The small molecule below binds the protein below.
Small molecule (SMILES): Cc1cc(-c2n[nH]c(CCNC(=O)c3cc(-c4ccc(F)cc4)cc(O)c3O)n2)ccn1

Binding-site contacts:
Ligand atom N5 contacts residue GLU90 of chain 1.A at 2.7 Å (salt-bridge).
Ligand atom N3 contacts residue GLY66 of chain 1.A at 3.4 Å.
Ligand atom N16 contacts residue ALA118 of chain 1.A at 3.5 Å.
Ligand atom N4 contacts residue TRP143 of chain 1.A at 3.5 Å.
Ligand atom O23 contacts residue LYS144 of chain 1.A at 3.0 Å (salt-bridge).
Ligand atom C32 contacts residue GLY117 of chain 1.A at 2.7 Å.
Ligand atom C25 contacts residue ASP141 of chain 1.A at 3.4 Å.
Ligand atom C11 contacts residue GLU199 of chain 1.A at 3.1 Å.
Ligand atom O24 contacts residue ASN170 of chain 1.A at 2.8 Å (h-bond).
Ligand atom O24 contacts residue MG1 of chain 1.B at 2.1 Å.
Ligand atom O23 contacts residue ASN170 of chain 1.A at 2.9 Å (h-bond).
Ligand atom N3 contacts residue GLU90 of chain 1.A at 2.7 Å (salt-bridge).
Ligand atom C17 contacts residue ILE91 of chain 1.A at 3.5 Å (hydrophobic).
Ligand atom C25 contacts residue HIS142 of chain 1.A at 3.4 Å.
Ligand atom N19 contacts residue MET40 of chain 1.A at 3.6 Å (h-bond).
Ligand atom C13 contacts residue HIS142 of chain 1.A at 3.4 Å.
Ligand atom C11 contacts residue ASN170 of chain 1.A at 3.2 Å.
Ligand atom C11 contacts residue MG1 of chain 1.B at 2.9 Å.
Ligand atom C6 contacts residue MG1 of chain 1.B at 2.9 Å.
Ligand atom C32 contacts residue MET89 of chain 1.A at 3.4 Å (hydrophobic).
Ligand atom C6 contacts residue LYS144 of chain 1.A at 3.6 Å.
Ligand atom C32 contacts residue SER119 of chain 1.A at 3.0 Å.
Ligand atom O23 contacts residue MG1 of chain 1.B at 2.1 Å.
Ligand atom C2 contacts residue HIS142 of chain 1.A at 3.5 Å.
Ligand atom C32 contacts residue ALA118 of chain 1.A at 3.5 Å (hydrophobic).
Ligand atom C22 contacts residue GLY117 of chain 1.A at 3.5 Å.
Ligand atom C12 contacts residue GLU199 of chain 1.A at 3.3 Å.
Ligand atom N16 contacts residue SER119 of chain 1.A at 2.9 Å (h-bond).
Ligand atom N4 contacts residue HIS142 of chain 1.A at 3.2 Å.
Ligand atom O24 contacts residue ASP169 of chain 1.A at 3.2 Å (salt-bridge).
Ligand atom O23 contacts residue ASP141 of chain 1.A at 2.9 Å (salt-bridge).
Ligand atom C12 contacts residue ASN170 of chain 1.A at 3.5 Å.
Ligand atom C31 contacts residue HIS142 of chain 1.A at 3.6 Å.
Ligand atom C1 contacts residue MET40 of chain 1.A at 3.5 Å (hydrophobic).
Ligand atom O24 contacts residue GLU199 of chain 1.A at 2.5 Å (salt-bridge).
Ligand atom C9 contacts residue LYS144 of chain 1.A at 3.6 Å.
Ligand atom C6 contacts residue ASN170 of chain 1.A at 3.2 Å.
Ligand atom N19 contacts residue LYS144 of chain 1.A at 3.4 Å (salt-bridge).
Ligand atom C22 contacts residue SER119 of chain 1.A at 3.3 Å.
Ligand atom C9 contacts residue MET40 of chain 1.A at 3.4 Å (hydrophobic).

Sequence of chain 1.A:
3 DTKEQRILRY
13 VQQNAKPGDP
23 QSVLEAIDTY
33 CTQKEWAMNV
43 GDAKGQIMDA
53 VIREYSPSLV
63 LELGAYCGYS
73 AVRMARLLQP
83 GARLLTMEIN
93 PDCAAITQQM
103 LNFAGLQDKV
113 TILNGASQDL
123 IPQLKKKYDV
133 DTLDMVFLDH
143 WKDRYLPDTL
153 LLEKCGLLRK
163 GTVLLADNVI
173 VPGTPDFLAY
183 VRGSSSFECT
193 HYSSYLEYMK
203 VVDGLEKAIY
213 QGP